The small molecule below binds the protein below.
Small molecule (SMILES): O=P(O)(O)O[C@@H]1[C@H](O)[C@H](O)[C@@H](OP(=O)(O)O)[C@H](OP(=O)(O)O)[C@H]1O

Sequence of chain 1.B:
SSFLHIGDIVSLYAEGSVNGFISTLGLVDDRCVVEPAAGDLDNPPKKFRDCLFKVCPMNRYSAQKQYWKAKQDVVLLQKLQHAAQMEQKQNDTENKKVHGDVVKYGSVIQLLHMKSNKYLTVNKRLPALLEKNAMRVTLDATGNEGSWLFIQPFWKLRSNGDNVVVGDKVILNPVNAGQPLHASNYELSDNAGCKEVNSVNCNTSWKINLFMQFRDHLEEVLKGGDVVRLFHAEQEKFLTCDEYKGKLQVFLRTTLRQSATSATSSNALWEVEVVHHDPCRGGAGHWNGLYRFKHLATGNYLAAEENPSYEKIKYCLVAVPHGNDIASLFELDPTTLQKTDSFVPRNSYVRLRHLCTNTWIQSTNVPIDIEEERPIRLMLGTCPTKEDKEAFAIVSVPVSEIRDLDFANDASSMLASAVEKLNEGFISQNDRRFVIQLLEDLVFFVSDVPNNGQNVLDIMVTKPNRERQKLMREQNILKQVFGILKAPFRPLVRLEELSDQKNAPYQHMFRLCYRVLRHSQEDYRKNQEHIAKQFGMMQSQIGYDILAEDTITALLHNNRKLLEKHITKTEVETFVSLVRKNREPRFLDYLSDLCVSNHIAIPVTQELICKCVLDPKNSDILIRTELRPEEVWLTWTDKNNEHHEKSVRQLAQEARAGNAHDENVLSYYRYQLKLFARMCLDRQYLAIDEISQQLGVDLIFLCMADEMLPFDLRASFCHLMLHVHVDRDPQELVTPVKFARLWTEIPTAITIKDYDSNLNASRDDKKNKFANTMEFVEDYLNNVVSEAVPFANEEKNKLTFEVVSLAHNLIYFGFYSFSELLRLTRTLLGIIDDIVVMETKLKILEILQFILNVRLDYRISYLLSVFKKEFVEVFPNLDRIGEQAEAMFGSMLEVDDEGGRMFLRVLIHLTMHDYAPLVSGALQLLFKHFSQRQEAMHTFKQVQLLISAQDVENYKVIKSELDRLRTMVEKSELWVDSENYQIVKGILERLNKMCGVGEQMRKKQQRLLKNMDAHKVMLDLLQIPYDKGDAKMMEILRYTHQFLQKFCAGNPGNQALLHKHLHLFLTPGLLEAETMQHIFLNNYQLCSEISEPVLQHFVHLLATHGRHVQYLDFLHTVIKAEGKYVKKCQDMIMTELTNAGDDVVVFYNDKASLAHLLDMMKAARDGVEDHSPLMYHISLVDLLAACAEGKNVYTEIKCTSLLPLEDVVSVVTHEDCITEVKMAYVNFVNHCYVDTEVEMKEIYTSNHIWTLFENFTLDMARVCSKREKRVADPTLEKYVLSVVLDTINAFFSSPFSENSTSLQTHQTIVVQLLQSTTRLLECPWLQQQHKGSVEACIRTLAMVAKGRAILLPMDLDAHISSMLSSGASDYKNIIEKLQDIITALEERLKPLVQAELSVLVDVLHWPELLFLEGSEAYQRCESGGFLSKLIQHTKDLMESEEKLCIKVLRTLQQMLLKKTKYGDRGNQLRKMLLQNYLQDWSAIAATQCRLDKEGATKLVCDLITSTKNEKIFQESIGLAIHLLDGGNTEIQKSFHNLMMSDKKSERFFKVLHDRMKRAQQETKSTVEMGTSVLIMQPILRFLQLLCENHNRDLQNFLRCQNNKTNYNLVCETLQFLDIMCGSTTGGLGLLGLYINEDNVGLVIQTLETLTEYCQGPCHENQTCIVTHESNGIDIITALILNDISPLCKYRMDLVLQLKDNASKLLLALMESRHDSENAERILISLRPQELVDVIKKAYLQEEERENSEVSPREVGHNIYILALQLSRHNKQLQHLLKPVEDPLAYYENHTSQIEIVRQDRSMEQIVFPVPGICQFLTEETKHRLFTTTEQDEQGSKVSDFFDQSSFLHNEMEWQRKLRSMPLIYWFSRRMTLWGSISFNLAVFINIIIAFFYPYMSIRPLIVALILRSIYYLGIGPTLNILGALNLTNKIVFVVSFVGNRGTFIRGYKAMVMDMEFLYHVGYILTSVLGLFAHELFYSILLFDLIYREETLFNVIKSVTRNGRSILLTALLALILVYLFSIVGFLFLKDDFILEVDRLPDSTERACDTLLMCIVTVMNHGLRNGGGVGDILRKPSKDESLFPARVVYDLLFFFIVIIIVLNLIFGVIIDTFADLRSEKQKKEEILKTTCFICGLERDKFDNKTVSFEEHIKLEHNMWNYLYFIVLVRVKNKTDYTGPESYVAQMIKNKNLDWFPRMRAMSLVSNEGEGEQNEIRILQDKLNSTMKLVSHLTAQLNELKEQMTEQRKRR

Binding-site contacts:
Ligand atom O51 contacts residue LYS507 of chain 1.B at 3.6 Å.
Ligand atom O53 contacts residue TYR567 of chain 1.B at 2.1 Å (h-bond).
Ligand atom O5 contacts residue LYS569 of chain 1.B at 3.5 Å.
Ligand atom O4 contacts residue ARG270 of chain 1.B at 3.7 Å.
Ligand atom O52 contacts residue ARG266 of chain 1.B at 4.2 Å.
Ligand atom O43 contacts residue THR268 of chain 1.B at 2.7 Å (h-bond).
Ligand atom O51 contacts residue LYS569 of chain 1.B at 2.6 Å (salt-bridge).
Ligand atom O6 contacts residue TYR567 of chain 1.B at 3.3 Å (h-bond).
Ligand atom O51 contacts residue ARG510 of chain 1.B at 2.9 Å (salt-bridge).
Ligand atom O1 contacts residue ARG568 of chain 1.B at 3.7 Å.
Ligand atom O52 contacts residue LYS507 of chain 1.B at 3.2 Å (salt-bridge).
Ligand atom O42 contacts residue LYS569 of chain 1.B at 3.8 Å.
Ligand atom O5 contacts residue TYR567 of chain 1.B at 3.3 Å (h-bond).
Ligand atom P4 contacts residue THR268 of chain 1.B at 4.2 Å.
Ligand atom P4 contacts residue ARG270 of chain 1.B at 4.3 Å.
Ligand atom O43 contacts residue ARG270 of chain 1.B at 3.4 Å.
Ligand atom O11 contacts residue ARG568 of chain 1.B at 2.8 Å (salt-bridge).
Ligand atom O51 contacts residue TYR567 of chain 1.B at 3.7 Å.
Ligand atom O52 contacts residue ARG270 of chain 1.B at 4.2 Å.
Ligand atom C6 contacts residue TYR567 of chain 1.B at 4.3 Å (hydrophobic).
Ligand atom P5 contacts residue ARG510 of chain 1.B at 4.0 Å.
Ligand atom O12 contacts residue ARG568 of chain 1.B at 3.8 Å.
Ligand atom O41 contacts residue LEU269 of chain 1.B at 4.0 Å.
Ligand atom O53 contacts residue ARG510 of chain 1.B at 4.0 Å.
Ligand atom P4 contacts residue LEU269 of chain 1.B at 4.2 Å.
Ligand atom P5 contacts residue TYR567 of chain 1.B at 3.2 Å.
Ligand atom O53 contacts residue LYS507 of chain 1.B at 2.5 Å (salt-bridge).
Ligand atom P5 contacts residue LYS569 of chain 1.B at 3.7 Å.
Ligand atom O52 contacts residue LYS569 of chain 1.B at 4.4 Å.
Ligand atom O12 contacts residue TYR567 of chain 1.B at 4.3 Å.
Ligand atom O43 contacts residue ARG266 of chain 1.B at 3.5 Å (salt-bridge).
Ligand atom C5 contacts residue TYR567 of chain 1.B at 4.2 Å (hydrophobic).
Ligand atom P4 contacts residue ARG266 of chain 1.B at 3.7 Å.
Ligand atom P1 contacts residue ARG568 of chain 1.B at 3.6 Å.
Ligand atom C2 contacts residue ARG270 of chain 1.B at 4.5 Å.
Ligand atom O43 contacts residue LEU269 of chain 1.B at 3.3 Å (h-bond).
Ligand atom O42 contacts residue ARG266 of chain 1.B at 2.8 Å (salt-bridge).
Ligand atom P5 contacts residue LYS507 of chain 1.B at 3.1 Å.